This small molecule binds to this protein.
Small molecule (SMILES): CC(=O)N[C@H]1[C@H](O[C@H]2[C@@H](O)[C@H](O)[C@@H](CO)O[C@@H]2O)O[C@H](CO)[C@@H](O)[C@@H]1O

Binding-site contacts:
Ligand atom O5 contacts residue GLU221 of chain 1.B at 3.0 Å (salt-bridge).
Ligand atom C6 contacts residue GLY102 of chain 1.B at 3.7 Å.
Ligand atom O6 contacts residue ALA85 of chain 1.B at 3.6 Å.
Ligand atom C7 contacts residue GLY220 of chain 1.B at 3.8 Å.
Ligand atom C3 contacts residue ASN138 of chain 1.B at 3.9 Å.
Ligand atom C4 contacts residue ASP86 of chain 1.B at 3.4 Å.
Ligand atom O2 contacts residue GLY105 of chain 1.B at 3.8 Å.
Ligand atom C3 contacts residue GLY106 of chain 1.B at 3.9 Å.
Ligand atom O6 contacts residue GLN222 of chain 1.B at 3.1 Å (h-bond).
Ligand atom O2 contacts residue GLY220 of chain 1.B at 3.9 Å.
Ligand atom O6 contacts residue GLU221 of chain 1.B at 3.1 Å (salt-bridge).
Ligand atom O3 contacts residue ASN138 of chain 1.B at 3.9 Å.
Ligand atom C5 contacts residue GLY104 of chain 1.B at 3.9 Å.
Ligand atom O4 contacts residue GLY106 of chain 1.B at 3.3 Å (h-bond).
Ligand atom O7 contacts residue GLY220 of chain 1.B at 3.3 Å.
Ligand atom O4 contacts residue ASP86 of chain 1.B at 2.5 Å (salt-bridge).
Ligand atom O3 contacts residue GLY106 of chain 1.B at 3.0 Å (h-bond).
Ligand atom C5 contacts residue PHE132 of chain 1.B at 3.8 Å (hydrophobic).
Ligand atom C4 contacts residue GLY106 of chain 1.B at 3.6 Å.
Ligand atom C4 contacts residue GLY104 of chain 1.B at 3.8 Å.
Ligand atom O4 contacts residue GLY102 of chain 1.B at 2.8 Å (h-bond).
Ligand atom C6 contacts residue LEU107 of chain 1.B at 3.8 Å (hydrophobic).
Ligand atom O3 contacts residue GLY105 of chain 1.B at 3.9 Å.
Ligand atom C6 contacts residue GLY104 of chain 1.B at 3.7 Å.
Ligand atom C6 contacts residue GLN222 of chain 1.B at 3.7 Å.
Ligand atom O5 contacts residue GLY104 of chain 1.B at 3.7 Å.
Ligand atom O6 contacts residue GLY220 of chain 1.B at 3.2 Å (h-bond).
Ligand atom C6 contacts residue ALA85 of chain 1.B at 3.9 Å (hydrophobic).
Ligand atom O6 contacts residue LEU107 of chain 1.B at 3.9 Å.
Ligand atom O4 contacts residue PHE132 of chain 1.B at 3.4 Å.
Ligand atom O7 contacts residue SER45 of chain 1.B at 3.5 Å (h-bond).
Ligand atom C4 contacts residue GLY102 of chain 1.B at 3.5 Å.
Ligand atom C1 contacts residue GLU221 of chain 1.B at 3.6 Å.
Ligand atom C6 contacts residue ASP86 of chain 1.B at 3.5 Å.
Ligand atom O4 contacts residue ASN138 of chain 1.B at 2.9 Å (h-bond).
Ligand atom O1 contacts residue GLU221 of chain 1.B at 3.3 Å (salt-bridge).
Ligand atom C6 contacts residue PHE132 of chain 1.B at 3.6 Å (hydrophobic).
Ligand atom O5 contacts residue GLY105 of chain 1.B at 3.9 Å.
Ligand atom O6 contacts residue ASP86 of chain 1.B at 2.8 Å (salt-bridge).
Ligand atom C6 contacts residue GLU221 of chain 1.B at 3.9 Å.

Sequence of chain 1.B:
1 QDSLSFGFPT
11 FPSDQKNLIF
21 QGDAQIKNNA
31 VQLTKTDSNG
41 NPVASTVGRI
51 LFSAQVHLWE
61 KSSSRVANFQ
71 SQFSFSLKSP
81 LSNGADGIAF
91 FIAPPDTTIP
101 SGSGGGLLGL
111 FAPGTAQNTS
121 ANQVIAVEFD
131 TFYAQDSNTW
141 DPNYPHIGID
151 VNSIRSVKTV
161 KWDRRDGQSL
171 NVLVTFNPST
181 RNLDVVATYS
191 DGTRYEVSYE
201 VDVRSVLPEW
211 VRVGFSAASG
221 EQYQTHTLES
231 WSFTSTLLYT